Sequence of chain 1.B:
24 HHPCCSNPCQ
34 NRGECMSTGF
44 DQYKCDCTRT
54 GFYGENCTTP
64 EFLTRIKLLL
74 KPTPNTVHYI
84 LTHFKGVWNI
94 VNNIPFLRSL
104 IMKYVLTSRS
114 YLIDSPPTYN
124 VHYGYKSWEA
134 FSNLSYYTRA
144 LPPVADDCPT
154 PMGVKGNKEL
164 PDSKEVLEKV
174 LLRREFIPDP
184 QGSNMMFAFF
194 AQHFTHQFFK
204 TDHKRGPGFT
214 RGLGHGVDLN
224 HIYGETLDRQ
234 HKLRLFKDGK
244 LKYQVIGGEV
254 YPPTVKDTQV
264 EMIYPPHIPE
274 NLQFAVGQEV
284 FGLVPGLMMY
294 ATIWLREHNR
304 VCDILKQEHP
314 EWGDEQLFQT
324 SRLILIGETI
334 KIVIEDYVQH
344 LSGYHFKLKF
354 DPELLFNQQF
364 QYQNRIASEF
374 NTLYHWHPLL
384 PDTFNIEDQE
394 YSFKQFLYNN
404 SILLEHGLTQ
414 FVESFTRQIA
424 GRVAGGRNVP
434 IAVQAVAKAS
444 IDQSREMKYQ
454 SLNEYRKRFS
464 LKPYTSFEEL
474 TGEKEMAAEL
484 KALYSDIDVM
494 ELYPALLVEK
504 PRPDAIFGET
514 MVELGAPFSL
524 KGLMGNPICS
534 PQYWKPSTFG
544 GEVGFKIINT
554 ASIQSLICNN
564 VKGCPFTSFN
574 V

This protein binds this small molecule.
Small molecule (SMILES): CC(=O)N[C@@H]1[C@@H](O)[C@H](O)[C@@H](CO)O[C@H]1O

Binding-site contacts:
Ligand atom C1 contacts residue ASN402 of chain 1.B at 1.4 Å.
Ligand atom C1 contacts residue ILE405 of chain 1.B at 4.2 Å (hydrophobic).
Ligand atom C2 contacts residue GLN398 of chain 1.B at 4.5 Å.
Ligand atom O6 contacts residue SER404 of chain 1.B at 3.9 Å.
Ligand atom O6 contacts residue ILE405 of chain 1.B at 3.8 Å.
Ligand atom O6 contacts residue ASN402 of chain 1.B at 4.3 Å.
Ligand atom C5 contacts residue ASN402 of chain 1.B at 3.5 Å.
Ligand atom O5 contacts residue ILE405 of chain 1.B at 3.3 Å.
Ligand atom C4 contacts residue ASN402 of chain 1.B at 4.2 Å.
Ligand atom O5 contacts residue ASN402 of chain 1.B at 2.2 Å (h-bond).
Ligand atom C2 contacts residue ASN402 of chain 1.B at 2.8 Å.
Ligand atom C6 contacts residue ILE405 of chain 1.B at 3.6 Å (hydrophobic).
Ligand atom C5 contacts residue ILE405 of chain 1.B at 4.0 Å (hydrophobic).
Ligand atom C1 contacts residue GLN398 of chain 1.B at 3.8 Å.
Ligand atom C7 contacts residue ASN402 of chain 1.B at 4.5 Å.
Ligand atom C6 contacts residue ASN402 of chain 1.B at 4.4 Å.
Ligand atom O6 contacts residue GLU408 of chain 1.B at 2.9 Å (salt-bridge).
Ligand atom O5 contacts residue TYR394 of chain 1.B at 4.4 Å.
Ligand atom O5 contacts residue GLN398 of chain 1.B at 4.2 Å.
Ligand atom N2 contacts residue ASN402 of chain 1.B at 3.3 Å (h-bond).
Ligand atom C6 contacts residue GLU408 of chain 1.B at 3.3 Å.
Ligand atom C3 contacts residue ASN402 of chain 1.B at 4.0 Å.
Ligand atom C6 contacts residue TYR394 of chain 1.B at 4.1 Å (hydrophobic).